Binding-site contacts:
Ligand atom O3A contacts residue MG1 of chain 1.CA at 3.8 Å.
Ligand atom C2 contacts residue TYR185 of chain 1.F at 3.7 Å (hydrophobic).
Ligand atom O2A contacts residue LYS74 of chain 1.F at 3.2 Å (salt-bridge).
Ligand atom N6 contacts residue GLN183 of chain 1.F at 2.9 Å (h-bond).
Ligand atom O3' contacts residue ASP200 of chain 1.F at 3.0 Å (salt-bridge).
Ligand atom C2 contacts residue LEU186 of chain 1.F at 3.5 Å (hydrophobic).
Ligand atom O3' contacts residue ASN242 of chain 1.F at 3.7 Å.
Ligand atom N6 contacts residue LYS184 of chain 1.F at 3.0 Å (salt-bridge).
Ligand atom N7 contacts residue LYS150 of chain 1.F at 3.0 Å (salt-bridge).
Ligand atom N7 contacts residue GLN183 of chain 1.F at 3.6 Å.
Ligand atom PB contacts residue MG1 of chain 1.CA at 3.4 Å.
Ligand atom N1 contacts residue LEU186 of chain 1.F at 3.1 Å (h-bond).
Ligand atom O2' contacts residue THR241 of chain 1.F at 3.0 Å (h-bond).
Ligand atom O3A contacts residue GLU331 of chain 1.F at 2.9 Å (salt-bridge).
Ligand atom O1B contacts residue MG1 of chain 1.CA at 2.0 Å.
Ligand atom N6 contacts residue ILE330 of chain 1.F at 3.8 Å.
Ligand atom C3B contacts residue GLU331 of chain 1.F at 3.8 Å.
Ligand atom O1G contacts residue ARG222 of chain 1.F at 3.7 Å.
Ligand atom O1G contacts residue ARG202 of chain 1.F at 3.6 Å.
Ligand atom O4' contacts residue LEU240 of chain 1.F at 3.1 Å.
Ligand atom O1G contacts residue ASP318 of chain 1.F at 2.6 Å (salt-bridge).
Ligand atom O2G contacts residue GLU331 of chain 1.F at 2.7 Å (salt-bridge).
Ligand atom O1G contacts residue ASN333 of chain 1.F at 3.1 Å (h-bond).
Ligand atom C8 contacts residue LYS150 of chain 1.F at 3.7 Å.
Ligand atom O1G contacts residue GLU331 of chain 1.F at 2.7 Å (salt-bridge).
Ligand atom N3 contacts residue LYS198 of chain 1.F at 3.6 Å.
Ligand atom C4' contacts residue ASN242 of chain 1.F at 3.7 Å.
Ligand atom PB contacts residue GLU331 of chain 1.F at 3.2 Å.
Ligand atom N3 contacts residue TYR185 of chain 1.F at 3.6 Å.
Ligand atom O1A contacts residue ILE330 of chain 1.F at 3.1 Å.
Ligand atom O3' contacts residue THR241 of chain 1.F at 3.3 Å (h-bond).
Ligand atom C5' contacts residue ASN242 of chain 1.F at 3.8 Å.
Ligand atom C6 contacts residue GLN183 of chain 1.F at 3.8 Å.
Ligand atom C6 contacts residue ILE330 of chain 1.F at 3.8 Å (hydrophobic).
Ligand atom C3B contacts residue ASN242 of chain 1.F at 3.4 Å.
Ligand atom O1B contacts residue GLU331 of chain 1.F at 2.6 Å (salt-bridge).
Ligand atom O2G contacts residue MG1 of chain 1.CA at 2.8 Å.
Ligand atom O5' contacts residue ASN242 of chain 1.F at 3.3 Å (h-bond).
Ligand atom O2G contacts residue ASN333 of chain 1.F at 2.8 Å (h-bond).
Ligand atom PG contacts residue GLU331 of chain 1.F at 3.1 Å.

Sequence of chain 1.F:
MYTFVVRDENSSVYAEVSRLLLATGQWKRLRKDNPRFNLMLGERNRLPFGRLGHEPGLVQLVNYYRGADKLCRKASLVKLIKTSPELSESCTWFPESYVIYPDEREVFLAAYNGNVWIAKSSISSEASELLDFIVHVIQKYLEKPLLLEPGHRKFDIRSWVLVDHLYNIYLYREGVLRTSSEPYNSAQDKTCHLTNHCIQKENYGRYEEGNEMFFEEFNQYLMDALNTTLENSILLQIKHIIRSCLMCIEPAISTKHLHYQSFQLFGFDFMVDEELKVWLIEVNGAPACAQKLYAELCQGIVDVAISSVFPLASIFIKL

A small-molecule ligand and the protein it binds are described below.
Small molecule (SMILES): Nc1ncnc2c1ncn2[C@@H]1O[C@H](CO[P](=O)(O)O[P](=O)(O)CP(=O)(O)O)[C@@H](O)[C@H]1O